Sequence of chain 3.B:
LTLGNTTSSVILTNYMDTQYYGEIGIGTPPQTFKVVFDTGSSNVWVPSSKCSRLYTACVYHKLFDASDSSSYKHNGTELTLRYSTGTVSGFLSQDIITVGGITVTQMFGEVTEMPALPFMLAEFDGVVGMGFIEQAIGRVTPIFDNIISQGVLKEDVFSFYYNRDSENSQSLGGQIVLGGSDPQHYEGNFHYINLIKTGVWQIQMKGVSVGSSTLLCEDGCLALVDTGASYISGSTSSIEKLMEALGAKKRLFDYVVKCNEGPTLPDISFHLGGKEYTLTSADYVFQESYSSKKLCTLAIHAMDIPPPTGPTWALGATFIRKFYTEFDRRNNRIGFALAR

Binding-site contacts:
Ligand atom O7 contacts residue ASN75 of chain 3.B at 3.5 Å (h-bond).
Ligand atom C1 contacts residue ASN75 of chain 3.B at 1.5 Å.
Ligand atom N2 contacts residue ASN75 of chain 3.B at 3.1 Å (h-bond).
Ligand atom O7 contacts residue HIS74 of chain 3.B at 4.2 Å.
Ligand atom C5 contacts residue ASN75 of chain 3.B at 3.6 Å.
Ligand atom C5 contacts residue MET107 of chain 3.B at 4.2 Å (hydrophobic).
Ligand atom C1 contacts residue MET107 of chain 3.B at 4.3 Å (hydrophobic).
Ligand atom C1 contacts residue THR77 of chain 3.B at 4.2 Å.
Ligand atom N2 contacts residue THR77 of chain 3.B at 4.1 Å.
Ligand atom C2 contacts residue ASN75 of chain 3.B at 2.7 Å.
Ligand atom C8 contacts residue ASN75 of chain 3.B at 3.3 Å.
Ligand atom O5 contacts residue MET107 of chain 3.B at 3.5 Å.
Ligand atom C4 contacts residue ASN75 of chain 3.B at 4.4 Å.
Ligand atom C3 contacts residue ASN75 of chain 3.B at 4.0 Å.
Ligand atom C6 contacts residue MET107 of chain 3.B at 4.2 Å (hydrophobic).
Ligand atom O5 contacts residue ASN75 of chain 3.B at 2.3 Å (h-bond).
Ligand atom C7 contacts residue ASN75 of chain 3.B at 3.5 Å.

A small-molecule ligand and the protein it binds are described below.
Small molecule (SMILES): CC(=O)N[C@@H]1[C@@H](O)[C@H](O)[C@@H](CO)O[C@H]1O